Sequence of chain 1.E:
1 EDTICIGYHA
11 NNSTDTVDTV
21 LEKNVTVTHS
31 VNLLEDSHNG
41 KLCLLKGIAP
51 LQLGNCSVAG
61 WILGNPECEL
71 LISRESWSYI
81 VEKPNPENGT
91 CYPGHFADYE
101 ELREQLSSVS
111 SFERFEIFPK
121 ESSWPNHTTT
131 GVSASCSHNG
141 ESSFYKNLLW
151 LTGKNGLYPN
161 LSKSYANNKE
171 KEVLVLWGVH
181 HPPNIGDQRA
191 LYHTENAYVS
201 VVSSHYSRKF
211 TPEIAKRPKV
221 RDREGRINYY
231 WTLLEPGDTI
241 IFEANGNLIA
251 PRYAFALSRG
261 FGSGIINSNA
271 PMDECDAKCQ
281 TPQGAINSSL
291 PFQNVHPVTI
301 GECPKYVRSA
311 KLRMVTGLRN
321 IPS

The protein below binds the small molecule below.
Small molecule (SMILES): CC(=O)N[C@H]1[C@H](O[C@H]2[C@H](O)[C@@H](NC(C)=O)CO[C@@H]2CO)O[C@H](CO)[C@@H](O[C@@H]2O[C@H](CO)[C@@H](O)[C@H](O)[C@@H]2O)[C@@H]1O

Binding-site contacts:
Ligand atom O6 contacts residue GLU87 of chain 1.E at 3.0 Å (salt-bridge).
Ligand atom O7 contacts residue ARG221 of chain 1.E at 3.6 Å (salt-bridge).
Ligand atom C8 contacts residue SER135 of chain 1.E at 4.0 Å.
Ligand atom O3 contacts residue ARG221 of chain 1.E at 2.6 Å (salt-bridge).
Ligand atom C8 contacts residue ARG221 of chain 1.E at 4.3 Å.
Ligand atom C5 contacts residue ASN88 of chain 1.E at 3.6 Å.
Ligand atom C3 contacts residue ARG221 of chain 1.E at 3.6 Å.
Ligand atom O4 contacts residue ASP222 of chain 1.E at 4.2 Å.
Ligand atom O7 contacts residue ASN65 of chain 1.E at 3.4 Å (h-bond).
Ligand atom N2 contacts residue GLU67 of chain 1.E at 4.3 Å.
Ligand atom C8 contacts residue CYS91 of chain 1.E at 4.2 Å (hydrophobic).
Ligand atom C8 contacts residue ASN65 of chain 1.E at 3.0 Å.
Ligand atom C4 contacts residue ASN88 of chain 1.E at 4.1 Å.
Ligand atom C3 contacts residue ASN88 of chain 1.E at 3.7 Å.
Ligand atom O5 contacts residue ASN88 of chain 1.E at 2.3 Å (h-bond).
Ligand atom C6 contacts residue ARG221 of chain 1.E at 3.9 Å.
Ligand atom N2 contacts residue ARG221 of chain 1.E at 3.5 Å (salt-bridge).
Ligand atom C6 contacts residue GLU87 of chain 1.E at 3.5 Å.
Ligand atom C2 contacts residue ASN88 of chain 1.E at 2.4 Å.
Ligand atom O5 contacts residue GLU87 of chain 1.E at 3.9 Å.
Ligand atom C4 contacts residue ARG221 of chain 1.E at 3.8 Å.
Ligand atom C7 contacts residue ASN65 of chain 1.E at 3.6 Å.
Ligand atom O7 contacts residue CYS91 of chain 1.E at 4.2 Å.
Ligand atom C7 contacts residue ARG221 of chain 1.E at 3.5 Å.
Ligand atom C5 contacts residue ARG221 of chain 1.E at 4.4 Å.
Ligand atom C8 contacts residue SER137 of chain 1.E at 4.0 Å.
Ligand atom C8 contacts residue ASN88 of chain 1.E at 4.4 Å.
Ligand atom C8 contacts residue GLU67 of chain 1.E at 3.9 Å.
Ligand atom C2 contacts residue ARG221 of chain 1.E at 3.5 Å.
Ligand atom C7 contacts residue ASN88 of chain 1.E at 3.2 Å.
Ligand atom O5 contacts residue ARG221 of chain 1.E at 3.7 Å.
Ligand atom C1 contacts residue ASN88 of chain 1.E at 1.4 Å.
Ligand atom N2 contacts residue ASN88 of chain 1.E at 2.9 Å (h-bond).
Ligand atom C7 contacts residue CYS91 of chain 1.E at 4.5 Å (hydrophobic).
Ligand atom O7 contacts residue GLY89 of chain 1.E at 3.8 Å.
Ligand atom O7 contacts residue ASN88 of chain 1.E at 2.9 Å (h-bond).